The protein below binds the small molecule below.
Small molecule (SMILES): CC(=O)C(=O)O

Sequence of chain 1.C:
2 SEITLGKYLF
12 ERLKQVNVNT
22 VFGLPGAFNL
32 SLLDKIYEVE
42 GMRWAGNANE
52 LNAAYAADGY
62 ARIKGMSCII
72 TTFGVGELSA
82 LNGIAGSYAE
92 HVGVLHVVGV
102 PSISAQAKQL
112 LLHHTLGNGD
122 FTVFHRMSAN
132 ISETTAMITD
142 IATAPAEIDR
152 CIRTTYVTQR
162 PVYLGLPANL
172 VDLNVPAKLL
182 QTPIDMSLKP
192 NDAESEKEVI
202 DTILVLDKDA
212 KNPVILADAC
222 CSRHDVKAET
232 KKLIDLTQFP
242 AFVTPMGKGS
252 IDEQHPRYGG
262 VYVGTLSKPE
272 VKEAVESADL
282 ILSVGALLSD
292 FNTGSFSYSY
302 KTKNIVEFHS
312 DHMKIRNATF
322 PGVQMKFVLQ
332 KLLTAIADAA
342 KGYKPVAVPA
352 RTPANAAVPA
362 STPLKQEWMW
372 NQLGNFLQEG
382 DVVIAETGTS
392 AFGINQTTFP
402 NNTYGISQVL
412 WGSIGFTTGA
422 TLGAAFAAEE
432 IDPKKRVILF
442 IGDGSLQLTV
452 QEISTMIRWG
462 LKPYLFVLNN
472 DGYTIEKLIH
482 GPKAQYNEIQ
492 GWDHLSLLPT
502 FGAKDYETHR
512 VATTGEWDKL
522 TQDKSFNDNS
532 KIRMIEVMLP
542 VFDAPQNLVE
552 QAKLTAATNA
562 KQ

Binding-site contacts:
Ligand atom OXT contacts residue MET326 of chain 1.C at 4.1 Å.
Ligand atom CB contacts residue CYS221 of chain 1.C at 2.7 Å (hydrophobic).
Ligand atom OXT contacts residue PHE309 of chain 1.C at 4.5 Å.
Ligand atom O contacts residue SER311 of chain 1.C at 2.6 Å (h-bond).
Ligand atom OXT contacts residue CYS221 of chain 1.C at 3.3 Å.
Ligand atom O3 contacts residue HIS310 of chain 1.C at 2.8 Å (h-bond).
Ligand atom O contacts residue HIS225 of chain 1.C at 3.7 Å.
Ligand atom CB contacts residue HIS310 of chain 1.C at 4.3 Å.
Ligand atom C contacts residue CYS221 of chain 1.C at 2.8 Å (hydrophobic).
Ligand atom O3 contacts residue ALA287 of chain 1.C at 2.8 Å (h-bond).
Ligand atom CA contacts residue HIS310 of chain 1.C at 3.5 Å.
Ligand atom OXT contacts residue SER311 of chain 1.C at 2.6 Å (h-bond).
Ligand atom C contacts residue SER311 of chain 1.C at 3.5 Å.
Ligand atom CA contacts residue GLY286 of chain 1.C at 4.0 Å.
Ligand atom O3 contacts residue CYS221 of chain 1.C at 2.9 Å (h-bond).
Ligand atom O3 contacts residue GLY286 of chain 1.C at 3.0 Å.
Ligand atom OXT contacts residue HIS225 of chain 1.C at 4.4 Å.
Ligand atom O contacts residue CYS221 of chain 1.C at 3.3 Å (h-bond).
Ligand atom CA contacts residue ALA287 of chain 1.C at 3.7 Å (hydrophobic).
Ligand atom CB contacts residue HIS92 of chain 1.C at 4.0 Å.
Ligand atom C contacts residue HIS225 of chain 1.C at 4.2 Å.
Ligand atom C contacts residue HIS310 of chain 1.C at 3.6 Å.
Ligand atom OXT contacts residue GLY286 of chain 1.C at 4.3 Å.
Ligand atom O contacts residue HIS92 of chain 1.C at 3.7 Å.
Ligand atom OXT contacts residue HIS310 of chain 1.C at 3.1 Å.
Ligand atom CA contacts residue CYS221 of chain 1.C at 2.1 Å (hydrophobic).
Ligand atom CB contacts residue LEU288 of chain 1.C at 4.4 Å (hydrophobic).
Ligand atom CB contacts residue ALA287 of chain 1.C at 3.5 Å (hydrophobic).